Sequence of chain 1.B:
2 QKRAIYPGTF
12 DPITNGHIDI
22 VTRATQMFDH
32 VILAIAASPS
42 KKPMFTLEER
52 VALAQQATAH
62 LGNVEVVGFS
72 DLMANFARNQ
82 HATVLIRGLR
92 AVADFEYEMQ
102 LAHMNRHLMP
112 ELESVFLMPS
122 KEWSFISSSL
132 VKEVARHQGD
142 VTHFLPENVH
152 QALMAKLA

Binding-site contacts:
Ligand atom N16 contacts residue ASN106 of chain 2.B at 3.4 Å (h-bond).
Ligand atom C13 contacts residue SO41 of chain 2.I at 3.9 Å.
Ligand atom C4 contacts residue LEU102 of chain 2.B at 3.5 Å (hydrophobic).
Ligand atom C3 contacts residue GLU134 of chain 1.B at 3.6 Å.
Ligand atom C5 contacts residue GLU134 of chain 1.B at 3.9 Å.
Ligand atom C1 contacts residue TYR98 of chain 2.B at 3.6 Å (hydrophobic).
Ligand atom C5 contacts residue LEU102 of chain 2.B at 4.2 Å (hydrophobic).
Ligand atom C1 contacts residue GLU134 of chain 1.B at 3.2 Å.
Ligand atom C1 contacts residue LEU131 of chain 1.B at 3.7 Å (hydrophobic).
Ligand atom C2 contacts residue LEU102 of chain 2.B at 4.2 Å (hydrophobic).
Ligand atom C3 contacts residue VAL135 of chain 1.B at 3.8 Å (hydrophobic).
Ligand atom C12 contacts residue ALA37 of chain 2.B at 3.7 Å (hydrophobic).
Ligand atom F21 contacts residue SO41 of chain 2.K at 2.9 Å.
Ligand atom C19 contacts residue SO41 of chain 2.K at 3.1 Å.
Ligand atom O8 contacts residue MET74 of chain 2.B at 3.4 Å (h-bond).
Ligand atom C13 contacts residue HIS138 of chain 1.B at 3.4 Å.
Ligand atom O11 contacts residue LEU73 of chain 2.B at 3.2 Å.
Ligand atom C15 contacts residue ASN106 of chain 2.B at 4.1 Å.
Ligand atom C15 contacts residue MET74 of chain 2.B at 3.6 Å (hydrophobic).
Ligand atom C7 contacts residue MET74 of chain 2.B at 3.6 Å (hydrophobic).
Ligand atom C1 contacts residue LEU102 of chain 2.B at 3.5 Å (hydrophobic).
Ligand atom C17 contacts residue LEU102 of chain 2.B at 3.6 Å (hydrophobic).
Ligand atom N16 contacts residue MET74 of chain 2.B at 3.6 Å.
Ligand atom N16 contacts residue LEU102 of chain 2.B at 3.6 Å.
Ligand atom C2 contacts residue VAL135 of chain 1.B at 3.7 Å (hydrophobic).
Ligand atom F21 contacts residue PRO8 of chain 2.B at 3.7 Å.
Ligand atom C6 contacts residue GLU134 of chain 1.B at 4.1 Å.
Ligand atom C17 contacts residue MET74 of chain 2.B at 4.0 Å (hydrophobic).
Ligand atom F21 contacts residue ARG88 of chain 2.B at 3.3 Å.
Ligand atom C2 contacts residue GLU134 of chain 1.B at 3.1 Å.
Ligand atom C4 contacts residue GLU134 of chain 1.B at 3.4 Å.
Ligand atom C2 contacts residue LEU131 of chain 1.B at 3.6 Å (hydrophobic).
Ligand atom F21 contacts residue GLY9 of chain 2.B at 3.4 Å.
Ligand atom C15 contacts residue LEU102 of chain 2.B at 3.8 Å (hydrophobic).
Ligand atom O11 contacts residue MET74 of chain 2.B at 3.0 Å (h-bond).
Ligand atom C18 contacts residue LEU102 of chain 2.B at 3.9 Å (hydrophobic).
Ligand atom C13 contacts residue GLU134 of chain 1.B at 4.1 Å.
Ligand atom F20 contacts residue SO41 of chain 2.K at 2.5 Å.
Ligand atom C12 contacts residue PHE70 of chain 2.B at 3.7 Å (hydrophobic).
Ligand atom C4 contacts residue TYR98 of chain 2.B at 3.5 Å (hydrophobic).

A small-molecule ligand and the protein it binds are described below.
Small molecule (SMILES): CC1(C)OC(=O)c2ccccc2[C@H]1n1cncc1C(F)F

Sequence of chain 2.B:
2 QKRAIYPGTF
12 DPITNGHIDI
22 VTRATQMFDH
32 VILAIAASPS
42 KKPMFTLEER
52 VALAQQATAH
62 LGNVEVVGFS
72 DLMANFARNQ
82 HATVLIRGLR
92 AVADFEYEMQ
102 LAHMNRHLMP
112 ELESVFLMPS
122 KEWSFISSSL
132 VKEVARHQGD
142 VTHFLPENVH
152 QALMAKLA